The small molecule below binds the protein below.
Small molecule (SMILES): N#Cc1cccc(CN2CCC3=C(C2)C(=O)N(Cc2ccc(Cl)cc2)C2=NCCN23)c1

Sequence of chain 1.D:
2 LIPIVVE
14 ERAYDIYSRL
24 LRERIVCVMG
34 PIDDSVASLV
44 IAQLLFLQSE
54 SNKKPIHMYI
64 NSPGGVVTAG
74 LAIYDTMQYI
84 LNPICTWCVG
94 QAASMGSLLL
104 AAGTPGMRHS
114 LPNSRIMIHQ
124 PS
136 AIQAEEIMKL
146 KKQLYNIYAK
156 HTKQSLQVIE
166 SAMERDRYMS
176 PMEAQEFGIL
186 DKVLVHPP

Sequence of chain 1.C:
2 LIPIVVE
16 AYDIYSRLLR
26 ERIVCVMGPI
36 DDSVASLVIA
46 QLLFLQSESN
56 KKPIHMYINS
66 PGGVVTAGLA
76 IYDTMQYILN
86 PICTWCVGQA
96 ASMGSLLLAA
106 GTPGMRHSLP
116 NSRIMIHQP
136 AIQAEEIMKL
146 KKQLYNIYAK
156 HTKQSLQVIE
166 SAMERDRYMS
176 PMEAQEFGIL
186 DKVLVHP

Binding-site contacts:
Ligand atom C20 contacts residue SER52 of chain 1.C at 3.2 Å.
Ligand atom C24 contacts residue TYR62 of chain 1.D at 3.5 Å (hydrophobic).
Ligand atom N2 contacts residue TYR62 of chain 1.D at 2.9 Å (h-bond).
Ligand atom C13 contacts residue TYR62 of chain 1.D at 3.8 Å (hydrophobic).
Ligand atom C10 contacts residue TYR62 of chain 1.D at 3.0 Å (hydrophobic).
Ligand atom C7 contacts residue TRP90 of chain 1.D at 3.7 Å (hydrophobic).
Ligand atom C22 contacts residue GLU26 of chain 1.D at 3.4 Å.
Ligand atom C3 contacts residue LEU114 of chain 1.D at 3.8 Å (hydrophobic).
Ligand atom C19 contacts residue GLU26 of chain 1.D at 3.6 Å.
Ligand atom C9 contacts residue HIS60 of chain 1.D at 3.8 Å.
Ligand atom C8 contacts residue TRP90 of chain 1.D at 3.3 Å (hydrophobic).
Ligand atom C1 contacts residue VAL92 of chain 1.D at 3.6 Å (hydrophobic).
Ligand atom C12 contacts residue TYR62 of chain 1.D at 3.3 Å (hydrophobic).
Ligand atom C17 contacts residue LEU48 of chain 1.C at 3.5 Å (hydrophobic).
Ligand atom C16 contacts residue LEU48 of chain 1.C at 3.6 Å (hydrophobic).
Ligand atom C4 contacts residue LEU114 of chain 1.D at 3.7 Å (hydrophobic).
Ligand atom C11 contacts residue TYR62 of chain 1.D at 3.1 Å (hydrophobic).
Ligand atom CL1 contacts residue PHE49 of chain 1.C at 3.7 Å.
Ligand atom C18 contacts residue PHE49 of chain 1.C at 3.9 Å (hydrophobic).
Ligand atom C8 contacts residue TYR62 of chain 1.D at 3.5 Å (hydrophobic).
Ligand atom CL1 contacts residue LEU23 of chain 1.D at 3.4 Å.
Ligand atom C18 contacts residue LEU23 of chain 1.D at 3.9 Å (hydrophobic).
Ligand atom C17 contacts residue LEU23 of chain 1.D at 3.6 Å (hydrophobic).
Ligand atom C14 contacts residue GLU26 of chain 1.D at 3.6 Å.
Ligand atom C19 contacts residue SER52 of chain 1.C at 3.5 Å.
Ligand atom C5 contacts residue TYR82 of chain 1.C at 3.6 Å (hydrophobic).
Ligand atom C23 contacts residue HIS60 of chain 1.D at 3.3 Å.
Ligand atom C3 contacts residue THR79 of chain 1.C at 3.5 Å.
Ligand atom C15 contacts residue GLU26 of chain 1.D at 3.5 Å.
Ligand atom C7 contacts residue TYR82 of chain 1.C at 3.9 Å (hydrophobic).
Ligand atom C1 contacts residue TYR62 of chain 1.D at 3.5 Å (hydrophobic).
Ligand atom C9 contacts residue TYR62 of chain 1.D at 3.1 Å (hydrophobic).
Ligand atom C19 contacts residue ARG22 of chain 1.D at 3.8 Å.
Ligand atom C16 contacts residue ILE28 of chain 1.D at 3.9 Å (hydrophobic).
Ligand atom N5 contacts residue TYR62 of chain 1.D at 3.7 Å.
Ligand atom N1 contacts residue TYR62 of chain 1.D at 3.0 Å.
Ligand atom N4 contacts residue GLU26 of chain 1.D at 2.7 Å (salt-bridge).
Ligand atom C20 contacts residue GLU26 of chain 1.D at 3.2 Å.
Ligand atom N1 contacts residue VAL92 of chain 1.D at 3.2 Å.
Ligand atom C21 contacts residue GLU26 of chain 1.D at 3.8 Å.